Binding-site contacts:
Ligand atom O23 contacts residue TYR110 of chain 10.B at 3.5 Å.
Ligand atom C8 contacts residue TYR157 of chain 10.B at 3.4 Å (hydrophobic).
Ligand atom C20 contacts residue PHE236 of chain 10.B at 3.4 Å (hydrophobic).
Ligand atom C11 contacts residue PHE132 of chain 10.B at 3.5 Å (hydrophobic).
Ligand atom C22 contacts residue TYR110 of chain 10.B at 3.3 Å (hydrophobic).
Ligand atom C7 contacts residue VAL194 of chain 10.B at 3.6 Å (hydrophobic).
Ligand atom C8 contacts residue VAL194 of chain 10.B at 3.8 Å (hydrophobic).
Ligand atom C1 contacts residue ILE155 of chain 10.B at 3.8 Å (hydrophobic).
Ligand atom C7 contacts residue TYR157 of chain 10.B at 3.5 Å (hydrophobic).
Ligand atom C4 contacts residue TYR157 of chain 10.B at 3.5 Å (hydrophobic).
Ligand atom N4 contacts residue LEU239 of chain 10.B at 3.6 Å.
Ligand atom C9 contacts residue VAL194 of chain 10.B at 3.8 Å (hydrophobic).
Ligand atom C12 contacts residue PHE236 of chain 10.B at 3.7 Å (hydrophobic).
Ligand atom O24 contacts residue TYR110 of chain 10.B at 3.3 Å.
Ligand atom C10 contacts residue ILE108 of chain 10.B at 3.5 Å (hydrophobic).
Ligand atom C19 contacts residue PHE236 of chain 10.B at 3.6 Å (hydrophobic).
Ligand atom N3 contacts residue ILE192 of chain 10.B at 3.7 Å.
Ligand atom O24 contacts residue PHE236 of chain 10.B at 3.9 Å.
Ligand atom C13 contacts residue ILE108 of chain 10.B at 3.6 Å (hydrophobic).
Ligand atom O15 contacts residue MET130 of chain 10.B at 3.8 Å.
Ligand atom C18 contacts residue TYR110 of chain 10.B at 3.8 Å (hydrophobic).
Ligand atom C16 contacts residue MET130 of chain 10.B at 3.8 Å (hydrophobic).
Ligand atom C3 contacts residue ALA24 of chain 10.D at 3.6 Å (hydrophobic).
Ligand atom C1 contacts residue ILE181 of chain 10.B at 3.5 Å (hydrophobic).
Ligand atom C13 contacts residue PHE236 of chain 10.B at 3.8 Å (hydrophobic).
Ligand atom C3 contacts residue PRO179 of chain 10.B at 3.6 Å (hydrophobic).
Ligand atom C3 contacts residue TYR157 of chain 10.B at 3.4 Å (hydrophobic).
Ligand atom N3 contacts residue LEU239 of chain 10.B at 3.8 Å.
Ligand atom C21 contacts residue TYR203 of chain 10.B at 3.7 Å (hydrophobic).
Ligand atom C10 contacts residue PHE132 of chain 10.B at 3.7 Å (hydrophobic).
Ligand atom C25 contacts residue THR109 of chain 10.B at 3.2 Å.
Ligand atom C22 contacts residue PHE236 of chain 10.B at 3.3 Å (hydrophobic).
Ligand atom O23 contacts residue PHE236 of chain 10.B at 3.3 Å.
Ligand atom C4 contacts residue ALA24 of chain 10.D at 3.9 Å (hydrophobic).
Ligand atom N6 contacts residue VAL194 of chain 10.B at 3.6 Å.
Ligand atom C19 contacts residue TYR110 of chain 10.B at 3.8 Å (hydrophobic).
Ligand atom C17 contacts residue MET130 of chain 10.B at 3.7 Å (hydrophobic).
Ligand atom O24 contacts residue THR109 of chain 10.B at 3.6 Å.
Ligand atom N4 contacts residue ILE192 of chain 10.B at 3.6 Å.
Ligand atom C7 contacts residue ILE25 of chain 10.D at 3.8 Å (hydrophobic).

Sequence of chain 6.D:
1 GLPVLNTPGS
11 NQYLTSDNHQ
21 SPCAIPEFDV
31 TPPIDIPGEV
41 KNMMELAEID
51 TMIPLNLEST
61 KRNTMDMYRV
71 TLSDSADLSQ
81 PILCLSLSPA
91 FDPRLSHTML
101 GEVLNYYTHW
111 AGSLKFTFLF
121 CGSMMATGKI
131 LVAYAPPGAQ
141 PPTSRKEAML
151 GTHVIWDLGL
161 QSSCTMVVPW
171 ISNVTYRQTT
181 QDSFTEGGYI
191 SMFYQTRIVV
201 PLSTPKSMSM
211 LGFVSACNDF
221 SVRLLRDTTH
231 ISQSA

This small molecule binds to this protein.
Small molecule (SMILES): CCOC(=O)c1ccc(OCCCC2CCN(c3ccc(C)nn3)CC2)cc1

Sequence of chain 10.D:
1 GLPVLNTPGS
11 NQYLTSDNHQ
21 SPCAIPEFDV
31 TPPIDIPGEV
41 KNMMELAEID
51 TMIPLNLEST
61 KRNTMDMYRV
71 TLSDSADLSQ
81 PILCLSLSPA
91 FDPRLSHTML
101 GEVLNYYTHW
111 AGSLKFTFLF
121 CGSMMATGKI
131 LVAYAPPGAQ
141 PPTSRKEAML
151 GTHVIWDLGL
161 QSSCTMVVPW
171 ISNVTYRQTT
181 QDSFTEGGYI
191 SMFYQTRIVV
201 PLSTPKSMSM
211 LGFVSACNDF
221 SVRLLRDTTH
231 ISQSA

Sequence of chain 10.B:
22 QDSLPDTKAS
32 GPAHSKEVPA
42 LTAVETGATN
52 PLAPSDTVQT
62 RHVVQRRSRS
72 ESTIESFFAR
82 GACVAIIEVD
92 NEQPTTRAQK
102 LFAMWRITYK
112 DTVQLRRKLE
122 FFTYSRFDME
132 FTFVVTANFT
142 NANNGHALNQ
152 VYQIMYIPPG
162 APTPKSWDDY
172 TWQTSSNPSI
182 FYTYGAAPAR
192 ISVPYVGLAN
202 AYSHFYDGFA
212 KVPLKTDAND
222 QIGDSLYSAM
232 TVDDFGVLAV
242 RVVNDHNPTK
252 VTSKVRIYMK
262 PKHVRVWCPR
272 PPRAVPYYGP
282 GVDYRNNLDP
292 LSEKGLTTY